A protein and the small-molecule ligand that binds it are described below.
Small molecule (SMILES): Nc1nc(=O)c2ncn([C@H]3C[C@H](O)[C@@H](CO[P](=O)(S)OP(=O)(O)OP(=O)(O)O)O3)c2[nH]1

Sequence of chain 1.D:
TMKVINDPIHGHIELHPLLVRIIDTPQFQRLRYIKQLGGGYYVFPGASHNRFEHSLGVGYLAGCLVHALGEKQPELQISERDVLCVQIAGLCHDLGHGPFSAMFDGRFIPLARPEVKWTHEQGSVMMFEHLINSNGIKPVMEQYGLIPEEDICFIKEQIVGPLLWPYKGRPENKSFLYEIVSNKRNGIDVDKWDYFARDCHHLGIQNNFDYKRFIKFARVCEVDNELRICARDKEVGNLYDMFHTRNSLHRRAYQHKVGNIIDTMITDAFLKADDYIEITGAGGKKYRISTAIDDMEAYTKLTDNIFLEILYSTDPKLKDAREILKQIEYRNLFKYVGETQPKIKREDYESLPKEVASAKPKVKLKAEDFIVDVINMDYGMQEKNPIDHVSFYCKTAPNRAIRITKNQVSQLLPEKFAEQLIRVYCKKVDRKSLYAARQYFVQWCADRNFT

Binding-site contacts:
Ligand atom S1A contacts residue FE1 of chain 1.GA at 2.5 Å.
Ligand atom N2 contacts residue LEU44 of chain 1.D at 2.9 Å (h-bond).
Ligand atom C3' contacts residue TYR209 of chain 1.D at 3.6 Å (hydrophobic).
Ligand atom O2G contacts residue MG1 of chain 1.IA at 2.0 Å.
Ligand atom S1A contacts residue ASP101 of chain 1.D at 3.2 Å (salt-bridge).
Ligand atom O2G contacts residue LYS206 of chain 1.D at 2.9 Å (salt-bridge).
Ligand atom O4' contacts residue ARG58 of chain 1.D at 3.2 Å (salt-bridge).
Ligand atom C2' contacts residue TYR268 of chain 1.D at 3.6 Å (hydrophobic).
Ligand atom C3' contacts residue ASP213 of chain 1.D at 3.4 Å.
Ligand atom O3' contacts residue ASP213 of chain 1.D at 2.8 Å (salt-bridge).
Ligand atom O2A contacts residue MG1 of chain 1.HA at 2.3 Å.
Ligand atom C2 contacts residue TYR268 of chain 1.D at 3.4 Å (hydrophobic).
Ligand atom PB contacts residue MG1 of chain 1.IA at 3.5 Å.
Ligand atom S1A contacts residue ARG58 of chain 1.D at 3.1 Å (salt-bridge).
Ligand atom C4' contacts residue ARG58 of chain 1.D at 3.6 Å.
Ligand atom N1 contacts residue TYR268 of chain 1.D at 3.0 Å (h-bond).
Ligand atom S1A contacts residue ASP205 of chain 1.D at 3.5 Å (salt-bridge).
Ligand atom S1A contacts residue HIS61 of chain 1.D at 3.1 Å (h-bond).
Ligand atom O3G contacts residue TYR209 of chain 1.D at 2.5 Å (h-bond).
Ligand atom O6 contacts residue GLN269 of chain 1.D at 2.9 Å (h-bond).
Ligand atom O3' contacts residue GLN43 of chain 1.D at 3.1 Å (h-bond).
Ligand atom S1A contacts residue GLN43 of chain 1.D at 3.5 Å (h-bond).
Ligand atom O3G contacts residue LYS206 of chain 1.D at 3.3 Å.
Ligand atom O3A contacts residue ASP205 of chain 1.D at 3.5 Å (salt-bridge).
Ligand atom O3' contacts residue LEU44 of chain 1.D at 3.2 Å.
Ligand atom O1G contacts residue ARG260 of chain 1.D at 2.8 Å (salt-bridge).
Ligand atom C5 contacts residue ALA109 of chain 1.D at 3.5 Å (hydrophobic).
Ligand atom C6 contacts residue GLN269 of chain 1.D at 3.6 Å.
Ligand atom PG contacts residue MG1 of chain 1.IA at 3.4 Å.
Ligand atom O2A contacts residue HIS127 of chain 1.D at 3.1 Å (h-bond).
Ligand atom N2 contacts residue TYR268 of chain 1.D at 3.6 Å (h-bond).
Ligand atom O2B contacts residue ASP205 of chain 1.D at 3.7 Å.
Ligand atom PA contacts residue MG1 of chain 1.HA at 3.4 Å.
Ligand atom PG contacts residue LYS206 of chain 1.D at 3.6 Å.
Ligand atom O3B contacts residue MG1 of chain 1.IA at 3.6 Å.
Ligand atom O2B contacts residue MG1 of chain 1.IA at 2.2 Å.
Ligand atom O2A contacts residue ASP101 of chain 1.D at 3.3 Å (salt-bridge).
Ligand atom O2A contacts residue ARG58 of chain 1.D at 3.6 Å (salt-bridge).
Ligand atom O3G contacts residue ARG260 of chain 1.D at 2.8 Å (salt-bridge).
Ligand atom O2A contacts residue HIS104 of chain 1.D at 3.2 Å (h-bond).